The small molecule below binds the protein below.
Small molecule (SMILES): CC(=O)N[C@@H]1[C@@H](O)[C@H](O)[C@@H](CO)O[C@H]1O

Sequence of chain 1.E:
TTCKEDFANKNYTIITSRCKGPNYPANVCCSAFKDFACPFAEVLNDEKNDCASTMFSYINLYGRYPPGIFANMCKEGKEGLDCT

Binding-site contacts:
Ligand atom C7 contacts residue ASN11 of chain 1.E at 2.8 Å.
Ligand atom C7 contacts residue THR13 of chain 1.E at 4.4 Å.
Ligand atom C2 contacts residue THR13 of chain 1.E at 4.2 Å.
Ligand atom O7 contacts residue ASN11 of chain 1.E at 3.2 Å (h-bond).
Ligand atom C8 contacts residue THR13 of chain 1.E at 4.4 Å.
Ligand atom C1 contacts residue ASN11 of chain 1.E at 1.4 Å.
Ligand atom N2 contacts residue ASN11 of chain 1.E at 2.8 Å (h-bond).
Ligand atom C4 contacts residue ASN11 of chain 1.E at 4.2 Å.
Ligand atom C3 contacts residue ASN11 of chain 1.E at 3.9 Å.
Ligand atom C2 contacts residue ASN11 of chain 1.E at 2.6 Å.
Ligand atom C8 contacts residue ASN11 of chain 1.E at 3.3 Å.
Ligand atom O5 contacts residue ASN11 of chain 1.E at 2.3 Å (h-bond).
Ligand atom C5 contacts residue ASN11 of chain 1.E at 3.6 Å.
Ligand atom N2 contacts residue THR13 of chain 1.E at 3.5 Å (h-bond).
Ligand atom C1 contacts residue THR13 of chain 1.E at 3.8 Å.